The small molecule below binds the protein below.
Small molecule (SMILES): COCC[O-]

Binding-site contacts:
Ligand atom CA' contacts residue GLY69 of chain 1.C at 4.0 Å.
Ligand atom O2' contacts residue SER70 of chain 1.C at 4.3 Å.
Ligand atom O2' contacts residue LEU67 of chain 2.C at 3.3 Å (h-bond).
Ligand atom OC' contacts residue GLY69 of chain 1.C at 3.8 Å.
Ligand atom CD' contacts residue GLU68 of chain 1.C at 3.6 Å.
Ligand atom O2' contacts residue LEU67 of chain 1.C at 4.2 Å.
Ligand atom O2' contacts residue GLU68 of chain 2.C at 4.0 Å.
Ligand atom O2' contacts residue MOE1 of chain 2.X at 2.4 Å (h-bond).
Ligand atom CB' contacts residue GLN66 of chain 2.C at 4.2 Å.
Ligand atom O2' contacts residue GLU68 of chain 1.C at 4.1 Å.
Ligand atom CB' contacts residue GLY69 of chain 1.C at 3.1 Å.
Ligand atom CA' contacts residue LEU67 of chain 2.C at 3.3 Å (hydrophobic).
Ligand atom CA' contacts residue GLN66 of chain 2.C at 3.9 Å.
Ligand atom O2' contacts residue GLY69 of chain 1.C at 3.7 Å.
Ligand atom O2' contacts residue SER70 of chain 2.C at 4.2 Å.
Ligand atom OC' contacts residue GLU68 of chain 1.C at 3.6 Å.
Ligand atom CA' contacts residue MOE1 of chain 2.X at 3.6 Å.
Ligand atom CD' contacts residue GLY69 of chain 1.C at 3.8 Å.
Ligand atom CB' contacts residue GLU68 of chain 1.C at 4.0 Å.
Ligand atom OC' contacts residue GLN66 of chain 2.C at 4.2 Å.
Ligand atom CA' contacts residue GLU68 of chain 2.C at 3.6 Å.

Sequence of chain 2.C:
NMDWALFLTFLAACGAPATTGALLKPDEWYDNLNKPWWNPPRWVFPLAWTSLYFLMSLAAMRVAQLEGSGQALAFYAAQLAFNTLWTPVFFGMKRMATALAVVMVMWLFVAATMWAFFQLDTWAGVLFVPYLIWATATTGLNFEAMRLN

Sequence of chain 1.C:
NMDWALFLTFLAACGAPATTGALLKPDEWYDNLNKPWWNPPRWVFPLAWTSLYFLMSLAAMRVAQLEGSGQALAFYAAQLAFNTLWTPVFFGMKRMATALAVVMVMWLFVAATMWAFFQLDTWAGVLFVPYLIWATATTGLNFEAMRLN